Binding-site contacts:
Ligand atom C2 contacts residue ASP34 of chain 1.B at 3.8 Å.
Ligand atom N1 contacts residue PRO31 of chain 1.B at 3.5 Å (h-bond).
Ligand atom C4 contacts residue GLU30 of chain 1.B at 4.1 Å.
Ligand atom N1 contacts residue ASP34 of chain 1.B at 3.2 Å (salt-bridge).
Ligand atom C2 contacts residue PRO31 of chain 1.B at 4.5 Å (hydrophobic).
Ligand atom O2 contacts residue ASP34 of chain 1.B at 3.2 Å (salt-bridge).
Ligand atom C4 contacts residue ASP34 of chain 1.B at 4.3 Å.
Ligand atom O3 contacts residue PRO31 of chain 1.B at 3.4 Å (h-bond).
Ligand atom C4 contacts residue PRO31 of chain 1.B at 3.6 Å (hydrophobic).
Ligand atom O3 contacts residue VAL32 of chain 1.B at 4.4 Å.
Ligand atom O3 contacts residue GLU30 of chain 1.B at 3.0 Å (salt-bridge).

The protein below binds the small molecule below.
Small molecule (SMILES): O=c1[nH]cc(O)c(=O)[nH]1

Sequence of chain 1.B:
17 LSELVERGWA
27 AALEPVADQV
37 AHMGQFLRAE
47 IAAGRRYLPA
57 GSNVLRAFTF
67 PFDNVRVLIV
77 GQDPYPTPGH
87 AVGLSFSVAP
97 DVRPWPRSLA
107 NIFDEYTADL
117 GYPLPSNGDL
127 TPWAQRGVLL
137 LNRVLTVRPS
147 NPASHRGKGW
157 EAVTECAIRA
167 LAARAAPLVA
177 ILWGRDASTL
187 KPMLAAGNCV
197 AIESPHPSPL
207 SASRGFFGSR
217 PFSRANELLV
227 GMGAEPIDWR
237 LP